Sequence of chain 47.A:
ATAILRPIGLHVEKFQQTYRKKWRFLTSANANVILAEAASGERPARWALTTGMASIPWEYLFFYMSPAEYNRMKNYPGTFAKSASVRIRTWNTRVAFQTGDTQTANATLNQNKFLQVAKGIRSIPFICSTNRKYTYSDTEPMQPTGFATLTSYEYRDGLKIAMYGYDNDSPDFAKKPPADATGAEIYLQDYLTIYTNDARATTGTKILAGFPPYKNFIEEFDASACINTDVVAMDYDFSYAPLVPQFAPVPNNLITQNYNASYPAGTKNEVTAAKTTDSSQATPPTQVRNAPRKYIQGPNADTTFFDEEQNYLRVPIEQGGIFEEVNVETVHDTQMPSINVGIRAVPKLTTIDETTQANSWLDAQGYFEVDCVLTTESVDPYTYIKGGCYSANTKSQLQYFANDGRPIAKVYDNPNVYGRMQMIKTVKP

Sequence of chain 48.A:
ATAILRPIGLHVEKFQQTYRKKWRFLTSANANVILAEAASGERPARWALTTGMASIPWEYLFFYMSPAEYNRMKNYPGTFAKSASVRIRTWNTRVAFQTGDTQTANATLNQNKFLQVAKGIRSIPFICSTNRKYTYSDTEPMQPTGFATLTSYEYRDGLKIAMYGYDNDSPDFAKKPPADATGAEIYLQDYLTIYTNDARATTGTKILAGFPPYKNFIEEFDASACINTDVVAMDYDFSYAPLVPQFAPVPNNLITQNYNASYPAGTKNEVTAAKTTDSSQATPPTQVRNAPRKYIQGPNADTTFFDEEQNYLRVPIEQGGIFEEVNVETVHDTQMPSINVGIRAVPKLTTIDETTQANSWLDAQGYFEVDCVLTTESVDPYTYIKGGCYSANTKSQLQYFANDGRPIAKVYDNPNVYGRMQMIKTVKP

A small-molecule ligand and the protein it binds are described below.
Small molecule (SMILES): N=c1ccn([C@H]2C[C@H](O[P](=O)(O)OC[C@H]3O[C@@H](n4cnc5c(N)ncnc54)C[C@@H]3O[P](=O)(O)OC[C@H]3O[C@@H](n4cnc5c(N)ncnc54)C[C@@H]3O)[C@@H](CO[P](=O)(O)O[C@H]3C[C@H](n4ccc(=N)[nH]c4=O)O[C@@H]3CO[P](=O)(O)O[C@H]3C[C@H](n4cnc5c(=O)nc(N)[nH]c54)O[C@@H]3CO[P](=O)(O)O[C@H]3C[C@H](n4cnc5c(=O)nc(N)[nH]c54)O[C@@H]3CO[P](=O)(O)O[C@H]3C[C@H](n4cnc5c(N)ncnc54)O[C@@H]3CO[P](=O)(O)O[C@H]3C[C@H](n4ccc(N)nc4=O)O[C@@H]3COP(=O)=O)O2)c(=O)[nH]1

Binding-site contacts:
Ligand atom O2 contacts residue DG2 of chain 48.B at 2.8 Å (h-bond).
Ligand atom C4 contacts residue ASP497 of chain 48.A at 3.1 Å.
Ligand atom O3' contacts residue VAL492 of chain 47.A at 3.2 Å.
Ligand atom N7 contacts residue GLN499 of chain 48.A at 2.8 Å (h-bond).
Ligand atom O2 contacts residue LYS559 of chain 47.A at 2.8 Å (salt-bridge).
Ligand atom N1 contacts residue MET398 of chain 48.A at 3.0 Å.
Ligand atom OP1 contacts residue PRO289 of chain 48.A at 3.2 Å.
Ligand atom OP2 contacts residue SER287 of chain 48.A at 2.9 Å.
Ligand atom N1 contacts residue ASP401 of chain 48.A at 2.6 Å (salt-bridge).
Ligand atom C2 contacts residue ASP399 of chain 48.A at 3.1 Å.
Ligand atom C5 contacts residue ASN491 of chain 47.A at 2.3 Å.
Ligand atom N3 contacts residue DG2 of chain 48.B at 2.9 Å (h-bond).
Ligand atom N6 contacts residue SER555 of chain 47.A at 3.1 Å.
Ligand atom O4' contacts residue THR558 of chain 47.A at 3.1 Å.
Ligand atom C5 contacts residue ARG170 of chain 47.A at 2.4 Å.
Ligand atom N2 contacts residue ASP401 of chain 48.A at 2.8 Å (salt-bridge).
Ligand atom N4 contacts residue ARG170 of chain 47.A at 0.6 Å (salt-bridge).
Ligand atom OP1 contacts residue GLY284 of chain 48.A at 3.0 Å.
Ligand atom OP2 contacts residue VAL492 of chain 47.A at 2.5 Å (h-bond).
Ligand atom C6 contacts residue ASN491 of chain 47.A at 3.1 Å.
Ligand atom N6 contacts residue GLN410 of chain 47.A at 2.7 Å (h-bond).
Ligand atom N2 contacts residue SER403 of chain 48.A at 3.0 Å (h-bond).
Ligand atom N4 contacts residue DG2 of chain 48.B at 2.9 Å (h-bond).
Ligand atom O4' contacts residue GLN499 of chain 48.A at 3.0 Å (h-bond).
Ligand atom C4 contacts residue ASN491 of chain 47.A at 2.5 Å.
Ligand atom OP1 contacts residue PRO501 of chain 48.A at 3.1 Å.
Ligand atom N7 contacts residue THR498 of chain 48.A at 3.1 Å.
Ligand atom C4 contacts residue ARG170 of chain 47.A at 1.2 Å.
Ligand atom N1 contacts residue PRO545 of chain 47.A at 3.2 Å.
Ligand atom O3' contacts residue LYS178 of chain 47.A at 2.9 Å.
Ligand atom O2 contacts residue THR558 of chain 47.A at 2.7 Å (h-bond).
Ligand atom C2 contacts residue MET398 of chain 48.A at 2.7 Å (hydrophobic).
Ligand atom C2 contacts residue ASP401 of chain 48.A at 3.1 Å.
Ligand atom C5 contacts residue ASP497 of chain 48.A at 3.1 Å.
Ligand atom N3 contacts residue ARG170 of chain 47.A at 2.0 Å (salt-bridge).
Ligand atom O6 contacts residue ASP401 of chain 48.A at 2.7 Å (salt-bridge).
Ligand atom OP2 contacts residue ASN491 of chain 47.A at 2.9 Å.
Ligand atom N4 contacts residue ASN491 of chain 47.A at 2.7 Å (h-bond).
Ligand atom O3' contacts residue PRO289 of chain 48.A at 3.1 Å.
Ligand atom O2 contacts residue PRO171 of chain 47.A at 3.0 Å (h-bond).